Sequence of chain 1.A:
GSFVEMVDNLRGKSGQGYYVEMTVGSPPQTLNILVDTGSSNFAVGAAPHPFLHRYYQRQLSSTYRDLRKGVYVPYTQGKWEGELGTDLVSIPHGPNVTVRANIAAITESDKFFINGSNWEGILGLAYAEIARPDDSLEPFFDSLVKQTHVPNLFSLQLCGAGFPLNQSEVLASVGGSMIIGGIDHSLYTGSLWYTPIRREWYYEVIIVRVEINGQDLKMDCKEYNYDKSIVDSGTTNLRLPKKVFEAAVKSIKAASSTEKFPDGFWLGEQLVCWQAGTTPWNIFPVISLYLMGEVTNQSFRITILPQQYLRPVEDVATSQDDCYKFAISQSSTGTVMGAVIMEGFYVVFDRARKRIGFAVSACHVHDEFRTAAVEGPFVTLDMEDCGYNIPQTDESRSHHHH

This small molecule binds to this protein.
Small molecule (SMILES): CN1C(=O)[C@]2(CC(C)(C)Oc3ccc(-c4cccc(C#N)c4)cc32)N=C1N

Binding-site contacts:
Ligand atom C13 contacts residue ASP234 of chain 1.A at 3.8 Å.
Ligand atom C22 contacts residue ILE116 of chain 1.A at 3.5 Å (hydrophobic).
Ligand atom C13 contacts residue GLY236 of chain 1.A at 3.6 Å.
Ligand atom C3 contacts residue PHE114 of chain 1.A at 3.8 Å (hydrophobic).
Ligand atom C19 contacts residue GLY236 of chain 1.A at 3.5 Å.
Ligand atom C20 contacts residue GLN18 of chain 1.A at 3.7 Å.
Ligand atom C13 contacts residue ASP38 of chain 1.A at 3.5 Å.
Ligand atom O7 contacts residue ILE124 of chain 1.A at 3.7 Å.
Ligand atom C10 contacts residue ASP38 of chain 1.A at 3.9 Å.
Ligand atom C3 contacts residue ILE124 of chain 1.A at 3.3 Å (hydrophobic).
Ligand atom C25 contacts residue ILE124 of chain 1.A at 3.7 Å (hydrophobic).
Ligand atom C4 contacts residue ILE124 of chain 1.A at 3.6 Å (hydrophobic).
Ligand atom N12 contacts residue GLY236 of chain 1.A at 3.7 Å.
Ligand atom C16 contacts residue THR237 of chain 1.A at 3.2 Å.
Ligand atom N17 contacts residue ASP234 of chain 1.A at 2.7 Å (salt-bridge).
Ligand atom O7 contacts residue PHE114 of chain 1.A at 3.6 Å.
Ligand atom C20 contacts residue GLY19 of chain 1.A at 3.9 Å.
Ligand atom C16 contacts residue GLY236 of chain 1.A at 3.8 Å.
Ligand atom C25 contacts residue SER41 of chain 1.A at 3.6 Å.
Ligand atom C26 contacts residue GLY236 of chain 1.A at 3.3 Å.
Ligand atom N17 contacts residue GLY236 of chain 1.A at 3.5 Å (h-bond).
Ligand atom C24 contacts residue TRP82 of chain 1.A at 3.9 Å (hydrophobic).
Ligand atom N27 contacts residue SER235 of chain 1.A at 3.6 Å.
Ligand atom N27 contacts residue THR237 of chain 1.A at 3.5 Å.
Ligand atom C21 contacts residue ILE116 of chain 1.A at 3.3 Å (hydrophobic).
Ligand atom C26 contacts residue THR238 of chain 1.A at 3.8 Å.
Ligand atom C2 contacts residue TRP121 of chain 1.A at 3.7 Å (hydrophobic).
Ligand atom C16 contacts residue ASP234 of chain 1.A at 3.5 Å.
Ligand atom N17 contacts residue ASP38 of chain 1.A at 2.8 Å (salt-bridge).
Ligand atom N17 contacts residue GLY40 of chain 1.A at 3.8 Å.
Ligand atom C24 contacts residue TYR77 of chain 1.A at 3.7 Å (hydrophobic).
Ligand atom C26 contacts residue GLY19 of chain 1.A at 3.6 Å.
Ligand atom C18 contacts residue GLY236 of chain 1.A at 3.0 Å.
Ligand atom N14 contacts residue ASP38 of chain 1.A at 2.8 Å (salt-bridge).
Ligand atom C6 contacts residue GLY236 of chain 1.A at 3.8 Å.
Ligand atom C20 contacts residue GLY17 of chain 1.A at 3.7 Å.
Ligand atom C25 contacts residue ASP38 of chain 1.A at 3.4 Å.
Ligand atom N27 contacts residue THR238 of chain 1.A at 3.5 Å (h-bond).
Ligand atom N27 contacts residue GLY236 of chain 1.A at 3.4 Å.
Ligand atom N27 contacts residue GLY19 of chain 1.A at 3.6 Å.